Sequence of chain 1.D:
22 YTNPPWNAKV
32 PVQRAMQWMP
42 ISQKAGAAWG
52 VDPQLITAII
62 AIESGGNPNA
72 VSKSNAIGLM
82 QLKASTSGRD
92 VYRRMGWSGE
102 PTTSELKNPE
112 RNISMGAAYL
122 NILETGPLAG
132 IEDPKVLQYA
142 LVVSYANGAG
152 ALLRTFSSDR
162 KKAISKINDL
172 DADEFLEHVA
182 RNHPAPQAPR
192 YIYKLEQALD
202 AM

Binding-site contacts:
Ligand atom C2 contacts residue GLU64 of chain 1.D at 3.5 Å.
Ligand atom C5 contacts residue GLU64 of chain 1.D at 3.8 Å.
Ligand atom C4 contacts residue BLG1 of chain 1.N at 3.5 Å.
Ligand atom C6 contacts residue ILE63 of chain 1.D at 3.6 Å (hydrophobic).
Ligand atom C7 contacts residue SER73 of chain 1.D at 3.8 Å.
Ligand atom O7 contacts residue LYS195 of chain 1.D at 3.1 Å (salt-bridge).
Ligand atom O6 contacts residue ILE63 of chain 1.D at 3.6 Å.
Ligand atom N2 contacts residue GLN82 of chain 1.D at 3.4 Å (h-bond).
Ligand atom C8 contacts residue VAL72 of chain 1.D at 3.8 Å (hydrophobic).
Ligand atom O3 contacts residue BLG1 of chain 1.N at 2.9 Å (h-bond).
Ligand atom O3 contacts residue SER73 of chain 1.D at 3.8 Å.
Ligand atom O4 contacts residue GLU64 of chain 1.D at 2.6 Å (salt-bridge).
Ligand atom C7 contacts residue ARG191 of chain 1.D at 3.7 Å.
Ligand atom O6 contacts residue SER65 of chain 1.D at 3.5 Å.
Ligand atom C8 contacts residue ARG191 of chain 1.D at 3.5 Å.
Ligand atom C3 contacts residue GLN82 of chain 1.D at 3.7 Å.
Ligand atom C8 contacts residue GLN82 of chain 1.D at 3.5 Å.
Ligand atom O3 contacts residue LYS195 of chain 1.D at 3.1 Å (salt-bridge).
Ligand atom O3 contacts residue GLU64 of chain 1.D at 3.5 Å (salt-bridge).
Ligand atom C6 contacts residue GLU64 of chain 1.D at 3.4 Å.
Ligand atom C1 contacts residue GLU64 of chain 1.D at 3.5 Å.
Ligand atom C3 contacts residue BLG1 of chain 1.N at 3.7 Å.
Ligand atom O7 contacts residue SER73 of chain 1.D at 3.4 Å.
Ligand atom O6 contacts residue LYS195 of chain 1.D at 3.1 Å (salt-bridge).
Ligand atom O7 contacts residue ARG191 of chain 1.D at 3.0 Å (salt-bridge).
Ligand atom O4 contacts residue BLG1 of chain 1.N at 2.6 Å (h-bond).
Ligand atom C4 contacts residue GLU64 of chain 1.D at 3.4 Å.
Ligand atom O3 contacts residue GLN82 of chain 1.D at 2.8 Å (h-bond).
Ligand atom O6 contacts residue GLY66 of chain 1.D at 3.5 Å (h-bond).
Ligand atom N2 contacts residue GLU64 of chain 1.D at 2.8 Å (salt-bridge).
Ligand atom C6 contacts residue GLN188 of chain 1.D at 3.4 Å.
Ligand atom C3 contacts residue GLU64 of chain 1.D at 3.1 Å.
Ligand atom O7 contacts residue TRP27 of chain 1.D at 3.6 Å.
Ligand atom O5 contacts residue ILE63 of chain 1.D at 3.8 Å.
Ligand atom C11 contacts residue BLG1 of chain 1.N at 3.1 Å.
Ligand atom C1 contacts residue ILE63 of chain 1.D at 3.7 Å (hydrophobic).
Ligand atom O1 contacts residue TRP27 of chain 1.D at 3.4 Å (h-bond).
Ligand atom C7 contacts residue GLN82 of chain 1.D at 3.4 Å.
Ligand atom O4 contacts residue GLN188 of chain 1.D at 3.5 Å (h-bond).
Ligand atom C2 contacts residue LYS195 of chain 1.D at 3.8 Å.

The protein below binds the small molecule below.
Small molecule (SMILES): CC(=O)N[C@@H]1[C@@H](O[C@H](C)C(=O)O)[C@H](O[C@@H]2O[C@H](CO)[C@@H](O)[C@H](O)[C@H]2NC(C)=O)[C@@H](CO)O[C@H]1O